The small molecule below binds the protein below.
Small molecule (SMILES): CS(=O)(=O)NCCNc1cc(C(=O)O)ccn1

Sequence of chain 1.A:
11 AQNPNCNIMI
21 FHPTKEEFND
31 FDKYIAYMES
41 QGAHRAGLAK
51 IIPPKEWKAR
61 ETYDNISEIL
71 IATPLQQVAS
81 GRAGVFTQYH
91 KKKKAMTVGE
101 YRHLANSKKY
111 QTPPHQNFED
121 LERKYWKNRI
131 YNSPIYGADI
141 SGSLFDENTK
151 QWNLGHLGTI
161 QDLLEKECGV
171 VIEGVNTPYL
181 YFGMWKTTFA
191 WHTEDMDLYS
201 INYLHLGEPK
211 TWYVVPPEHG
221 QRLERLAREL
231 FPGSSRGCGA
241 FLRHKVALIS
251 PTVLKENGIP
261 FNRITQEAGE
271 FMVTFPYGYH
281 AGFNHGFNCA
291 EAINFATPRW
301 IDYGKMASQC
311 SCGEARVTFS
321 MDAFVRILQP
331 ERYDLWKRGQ

Binding-site contacts:
Ligand atom CAN contacts residue PHE189 of chain 1.A at 3.9 Å (hydrophobic).
Ligand atom CAH contacts residue HIS280 of chain 1.A at 3.6 Å.
Ligand atom OAQ contacts residue LYS245 of chain 1.A at 3.7 Å.
Ligand atom CAI contacts residue LYS210 of chain 1.A at 3.9 Å.
Ligand atom CAH contacts residue PHE189 of chain 1.A at 3.8 Å (hydrophobic).
Ligand atom NAL contacts residue HIS192 of chain 1.A at 3.0 Å (h-bond).
Ligand atom OAK contacts residue PHE189 of chain 1.A at 3.5 Å.
Ligand atom CAH contacts residue NI1 of chain 1.O at 3.1 Å.
Ligand atom OAK contacts residue TYR181 of chain 1.A at 3.9 Å.
Ligand atom OAB contacts residue LYS245 of chain 1.A at 3.9 Å.
Ligand atom CAH contacts residue TRP212 of chain 1.A at 3.8 Å (hydrophobic).
Ligand atom CAD contacts residue EDO1 of chain 1.L at 3.8 Å.
Ligand atom OAQ contacts residue THR188 of chain 1.A at 3.9 Å.
Ligand atom CAD contacts residue HIS192 of chain 1.A at 3.4 Å.
Ligand atom NAF contacts residue EDO1 of chain 1.L at 4.0 Å.
Ligand atom CAI contacts residue TYR136 of chain 1.A at 3.4 Å (hydrophobic).
Ligand atom CAA contacts residue THR188 of chain 1.A at 3.6 Å.
Ligand atom CAA contacts residue TYR136 of chain 1.A at 3.9 Å (hydrophobic).
Ligand atom NAF contacts residue HIS192 of chain 1.A at 3.1 Å (h-bond).
Ligand atom CAE contacts residue PHE189 of chain 1.A at 3.5 Å (hydrophobic).
Ligand atom NAL contacts residue NI1 of chain 1.O at 3.2 Å (h-bond).
Ligand atom NAL contacts residue EDO1 of chain 1.L at 3.8 Å.
Ligand atom OAJ contacts residue LYS210 of chain 1.A at 2.8 Å (salt-bridge).
Ligand atom CAI contacts residue PHE189 of chain 1.A at 3.5 Å (hydrophobic).
Ligand atom OAQ contacts residue ALA190 of chain 1.A at 3.0 Å (h-bond).
Ligand atom OAB contacts residue HIS90 of chain 1.A at 2.9 Å.
Ligand atom NAF contacts residue NI1 of chain 1.O at 2.2 Å (h-bond).
Ligand atom CAC contacts residue PHE189 of chain 1.A at 3.6 Å (hydrophobic).
Ligand atom OAJ contacts residue PHE189 of chain 1.A at 3.8 Å.
Ligand atom OAK contacts residue TYR136 of chain 1.A at 2.5 Å (h-bond).
Ligand atom NAF contacts residue HIS280 of chain 1.A at 3.4 Å (h-bond).
Ligand atom CAG contacts residue TRP212 of chain 1.A at 3.8 Å (hydrophobic).
Ligand atom CAD contacts residue NI1 of chain 1.O at 3.1 Å.
Ligand atom OAJ contacts residue TYR136 of chain 1.A at 3.4 Å (h-bond).
Ligand atom CAM contacts residue HIS192 of chain 1.A at 4.1 Å.
Ligand atom CAG contacts residue ASN202 of chain 1.A at 4.0 Å.
Ligand atom CAG contacts residue PHE189 of chain 1.A at 3.7 Å (hydrophobic).
Ligand atom CAH contacts residue ASN202 of chain 1.A at 4.0 Å.
Ligand atom CAA contacts residue PHE189 of chain 1.A at 4.1 Å (hydrophobic).
Ligand atom OAQ contacts residue PHE189 of chain 1.A at 3.4 Å.